Sequence of chain 1.B:
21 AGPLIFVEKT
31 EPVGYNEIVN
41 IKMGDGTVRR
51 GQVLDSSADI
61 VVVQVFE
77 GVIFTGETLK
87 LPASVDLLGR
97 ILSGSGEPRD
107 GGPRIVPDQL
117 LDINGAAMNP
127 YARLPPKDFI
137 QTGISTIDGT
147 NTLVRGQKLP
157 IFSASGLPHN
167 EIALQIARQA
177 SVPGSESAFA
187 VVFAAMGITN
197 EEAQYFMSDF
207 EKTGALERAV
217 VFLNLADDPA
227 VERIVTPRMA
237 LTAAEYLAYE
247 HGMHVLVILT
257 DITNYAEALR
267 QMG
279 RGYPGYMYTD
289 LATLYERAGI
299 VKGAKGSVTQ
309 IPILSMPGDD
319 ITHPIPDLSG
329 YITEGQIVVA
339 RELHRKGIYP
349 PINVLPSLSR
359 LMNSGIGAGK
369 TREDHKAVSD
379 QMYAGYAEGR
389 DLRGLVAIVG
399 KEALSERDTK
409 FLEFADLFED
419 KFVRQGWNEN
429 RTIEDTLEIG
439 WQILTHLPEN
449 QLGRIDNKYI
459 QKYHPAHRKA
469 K

Binding-site contacts:
Ligand atom C6 contacts residue SER57 of chain 1.B at 3.8 Å.
Ligand atom O2S contacts residue CIT1 of chain 1.E at 4.4 Å.
Ligand atom S contacts residue LYS29 of chain 1.B at 3.8 Å.
Ligand atom C2 contacts residue SER56 of chain 1.B at 4.1 Å.
Ligand atom C7 contacts residue SER56 of chain 1.B at 3.4 Å.
Ligand atom S contacts residue VAL33 of chain 1.B at 4.0 Å.
Ligand atom C6 contacts residue SER56 of chain 1.B at 4.0 Å.
Ligand atom C2 contacts residue LYS29 of chain 1.B at 4.3 Å.
Ligand atom C3 contacts residue SER56 of chain 1.B at 3.8 Å.
Ligand atom C2 contacts residue VAL33 of chain 1.B at 3.4 Å (hydrophobic).
Ligand atom O1S contacts residue CIT1 of chain 1.E at 4.5 Å.
Ligand atom C5 contacts residue SER56 of chain 1.B at 3.7 Å.
Ligand atom O1S contacts residue PRO32 of chain 1.B at 3.4 Å.
Ligand atom C8 contacts residue ASP55 of chain 1.B at 3.8 Å.
Ligand atom C1 contacts residue LYS29 of chain 1.B at 3.9 Å.
Ligand atom S contacts residue PRO32 of chain 1.B at 4.5 Å.
Ligand atom O2S contacts residue SER57 of chain 1.B at 3.9 Å.
Ligand atom C4 contacts residue TYR35 of chain 1.B at 4.4 Å (hydrophobic).
Ligand atom C5 contacts residue SER57 of chain 1.B at 4.0 Å.
Ligand atom C8 contacts residue SER56 of chain 1.B at 3.6 Å.
Ligand atom C7 contacts residue ASP55 of chain 1.B at 3.3 Å.
Ligand atom O2S contacts residue LYS29 of chain 1.B at 2.7 Å (salt-bridge).
Ligand atom F contacts residue LYS29 of chain 1.B at 3.4 Å.
Ligand atom N8 contacts residue SER56 of chain 1.B at 4.1 Å.
Ligand atom O1S contacts residue VAL33 of chain 1.B at 2.7 Å (h-bond).
Ligand atom C7 contacts residue TYR35 of chain 1.B at 3.2 Å (hydrophobic).
Ligand atom C6 contacts residue LYS29 of chain 1.B at 4.4 Å.
Ligand atom C3 contacts residue VAL33 of chain 1.B at 4.4 Å (hydrophobic).
Ligand atom S contacts residue CIT1 of chain 1.E at 4.1 Å.
Ligand atom O1S contacts residue GLU31 of chain 1.B at 4.5 Å.
Ligand atom C4 contacts residue SER56 of chain 1.B at 3.7 Å.
Ligand atom F contacts residue CIT1 of chain 1.E at 2.8 Å.
Ligand atom N8 contacts residue TYR35 of chain 1.B at 2.7 Å (h-bond).
Ligand atom N8 contacts residue ASP55 of chain 1.B at 3.2 Å (salt-bridge).
Ligand atom C1 contacts residue SER56 of chain 1.B at 4.0 Å.
Ligand atom O2S contacts residue SER56 of chain 1.B at 3.8 Å.
Ligand atom C1 contacts residue VAL33 of chain 1.B at 4.2 Å (hydrophobic).
Ligand atom O1S contacts residue LYS29 of chain 1.B at 3.6 Å.
Ligand atom C8 contacts residue TYR35 of chain 1.B at 3.2 Å (hydrophobic).

This protein binds this small molecule.
Small molecule (SMILES): NCCc1ccc(S(=O)(=O)F)cc1